The protein below binds the small molecule below.
Small molecule (SMILES): CC(=O)N[C@@H]1[C@@H](O)[C@H](O)[C@@H](CO)O[C@H]1O

Binding-site contacts:
Ligand atom C8 contacts residue LYS165 of chain 1.A at 2.7 Å.
Ligand atom C3 contacts residue ASN244 of chain 1.A at 4.0 Å.
Ligand atom O7 contacts residue ASP239 of chain 1.A at 3.9 Å.
Ligand atom C7 contacts residue ASP239 of chain 1.A at 4.5 Å.
Ligand atom C5 contacts residue ASN244 of chain 1.A at 3.7 Å.
Ligand atom C7 contacts residue LYS165 of chain 1.A at 3.7 Å.
Ligand atom N2 contacts residue LEU240 of chain 1.A at 4.4 Å.
Ligand atom N2 contacts residue ASN244 of chain 1.A at 3.0 Å (h-bond).
Ligand atom C1 contacts residue ASN244 of chain 1.A at 1.8 Å.
Ligand atom C7 contacts residue ASN244 of chain 1.A at 3.7 Å.
Ligand atom O5 contacts residue ASN244 of chain 1.A at 2.4 Å (h-bond).
Ligand atom O7 contacts residue LYS243 of chain 1.A at 4.1 Å.
Ligand atom C7 contacts residue LEU240 of chain 1.A at 4.0 Å (hydrophobic).
Ligand atom C2 contacts residue ASN244 of chain 1.A at 2.7 Å.
Ligand atom C8 contacts residue ASP239 of chain 1.A at 3.9 Å.
Ligand atom C4 contacts residue ASN244 of chain 1.A at 4.1 Å.
Ligand atom O7 contacts residue ASN244 of chain 1.A at 4.1 Å.
Ligand atom C8 contacts residue LEU240 of chain 1.A at 3.5 Å (hydrophobic).

Sequence of chain 1.A:
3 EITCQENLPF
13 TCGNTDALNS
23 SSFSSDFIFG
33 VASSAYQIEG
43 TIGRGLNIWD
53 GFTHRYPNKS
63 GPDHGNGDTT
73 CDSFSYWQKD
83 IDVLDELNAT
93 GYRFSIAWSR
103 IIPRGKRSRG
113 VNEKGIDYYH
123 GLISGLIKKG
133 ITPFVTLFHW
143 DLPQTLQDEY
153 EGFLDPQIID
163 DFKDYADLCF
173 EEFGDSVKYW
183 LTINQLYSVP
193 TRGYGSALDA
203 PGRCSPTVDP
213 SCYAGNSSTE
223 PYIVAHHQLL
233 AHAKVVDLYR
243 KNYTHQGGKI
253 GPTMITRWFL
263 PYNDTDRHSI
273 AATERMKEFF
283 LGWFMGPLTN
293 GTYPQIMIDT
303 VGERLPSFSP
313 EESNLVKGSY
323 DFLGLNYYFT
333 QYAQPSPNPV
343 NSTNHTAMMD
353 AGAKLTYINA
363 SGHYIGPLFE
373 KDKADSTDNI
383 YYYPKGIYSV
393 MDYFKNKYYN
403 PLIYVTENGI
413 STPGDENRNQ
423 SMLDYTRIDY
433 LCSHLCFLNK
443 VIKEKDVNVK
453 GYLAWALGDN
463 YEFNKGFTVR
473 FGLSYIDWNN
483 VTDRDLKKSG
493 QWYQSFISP